Sequence of chain 1.A:
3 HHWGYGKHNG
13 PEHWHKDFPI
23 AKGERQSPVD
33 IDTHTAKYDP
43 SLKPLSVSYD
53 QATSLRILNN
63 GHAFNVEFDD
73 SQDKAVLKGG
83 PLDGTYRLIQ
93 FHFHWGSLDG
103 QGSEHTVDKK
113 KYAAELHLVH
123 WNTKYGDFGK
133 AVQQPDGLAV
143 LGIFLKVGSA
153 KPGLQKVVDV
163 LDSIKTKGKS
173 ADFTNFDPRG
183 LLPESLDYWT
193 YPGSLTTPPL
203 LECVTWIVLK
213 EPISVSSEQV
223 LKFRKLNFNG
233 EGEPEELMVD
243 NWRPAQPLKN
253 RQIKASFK

The small molecule below binds the protein below.
Small molecule (SMILES): O=C(O)c1ccccc1O

Binding-site contacts:
Ligand atom O2 contacts residue GLN92 of chain 1.A at 3.5 Å (h-bond).
Ligand atom C2 contacts residue GOL1 of chain 1.C at 3.9 Å.
Ligand atom O2' contacts residue THR198 of chain 1.A at 3.0 Å (h-bond).
Ligand atom C2 contacts residue GLN92 of chain 1.A at 4.0 Å.
Ligand atom C1' contacts residue THR199 of chain 1.A at 3.7 Å.
Ligand atom C4 contacts residue PHE130 of chain 1.A at 4.2 Å (hydrophobic).
Ligand atom C1 contacts residue GOL1 of chain 1.C at 3.9 Å.
Ligand atom O1' contacts residue HIS94 of chain 1.A at 3.6 Å.
Ligand atom C3 contacts residue GOL1 of chain 1.C at 3.6 Å.
Ligand atom C5 contacts residue PRO200 of chain 1.A at 4.4 Å (hydrophobic).
Ligand atom C6 contacts residue PRO200 of chain 1.A at 4.4 Å (hydrophobic).
Ligand atom C1' contacts residue LEU197 of chain 1.A at 4.0 Å (hydrophobic).
Ligand atom C1' contacts residue THR198 of chain 1.A at 4.0 Å.
Ligand atom C1 contacts residue THR199 of chain 1.A at 3.8 Å.
Ligand atom C5 contacts residue LEU197 of chain 1.A at 4.1 Å (hydrophobic).
Ligand atom O2 contacts residue HIS94 of chain 1.A at 3.6 Å.
Ligand atom C1' contacts residue HIS94 of chain 1.A at 4.5 Å.
Ligand atom C3 contacts residue PHE130 of chain 1.A at 3.9 Å (hydrophobic).
Ligand atom O1' contacts residue THR198 of chain 1.A at 4.3 Å.
Ligand atom C5 contacts residue GOL1 of chain 1.C at 4.2 Å.
Ligand atom O1' contacts residue ZN1 of chain 1.B at 3.7 Å.
Ligand atom C5 contacts residue THR199 of chain 1.A at 4.0 Å.
Ligand atom O2 contacts residue VAL121 of chain 1.A at 3.5 Å.
Ligand atom O1' contacts residue LEU197 of chain 1.A at 4.3 Å.
Ligand atom C4 contacts residue GOL1 of chain 1.C at 3.9 Å.
Ligand atom C6 contacts residue GOL1 of chain 1.C at 4.1 Å.
Ligand atom C6 contacts residue THR199 of chain 1.A at 3.1 Å.
Ligand atom O2 contacts residue GOL1 of chain 1.C at 4.3 Å.
Ligand atom C1 contacts residue LEU197 of chain 1.A at 4.0 Å (hydrophobic).
Ligand atom C2 contacts residue LEU197 of chain 1.A at 4.3 Å (hydrophobic).
Ligand atom C6 contacts residue LEU197 of chain 1.A at 3.9 Å (hydrophobic).
Ligand atom O2' contacts residue THR199 of chain 1.A at 2.9 Å (h-bond).
Ligand atom C3 contacts residue GLN92 of chain 1.A at 3.8 Å.
Ligand atom O2' contacts residue LEU197 of chain 1.A at 3.5 Å.